Sequence of chain 1.L:
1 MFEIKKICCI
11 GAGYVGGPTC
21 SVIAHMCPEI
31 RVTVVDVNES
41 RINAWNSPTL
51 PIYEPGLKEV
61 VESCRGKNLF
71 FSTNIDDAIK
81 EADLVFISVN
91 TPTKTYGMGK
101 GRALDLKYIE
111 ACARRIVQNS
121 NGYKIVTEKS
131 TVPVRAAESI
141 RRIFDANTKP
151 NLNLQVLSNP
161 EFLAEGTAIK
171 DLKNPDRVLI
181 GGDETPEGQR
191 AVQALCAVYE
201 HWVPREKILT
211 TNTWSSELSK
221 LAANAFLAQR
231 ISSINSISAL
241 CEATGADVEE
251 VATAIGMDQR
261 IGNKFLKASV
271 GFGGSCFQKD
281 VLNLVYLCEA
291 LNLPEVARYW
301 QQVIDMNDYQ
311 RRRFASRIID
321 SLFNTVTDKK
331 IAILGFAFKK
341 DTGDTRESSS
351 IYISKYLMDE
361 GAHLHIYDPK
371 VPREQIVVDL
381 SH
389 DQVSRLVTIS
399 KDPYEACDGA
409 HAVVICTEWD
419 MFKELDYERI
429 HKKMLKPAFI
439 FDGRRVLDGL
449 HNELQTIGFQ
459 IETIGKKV

Binding-site contacts:
Ligand atom C6' contacts residue CYS276 of chain 1.K at 3.5 Å (hydrophobic).
Ligand atom O2C contacts residue LYS339 of chain 1.K at 3.6 Å.
Ligand atom O2' contacts residue ARG260 of chain 1.L at 3.0 Å (salt-bridge).
Ligand atom C5C contacts residue PHE277 of chain 1.K at 3.5 Å (hydrophobic).
Ligand atom N1 contacts residue ILE231 of chain 1.K at 3.5 Å.
Ligand atom C4 contacts residue LYS267 of chain 1.K at 3.7 Å.
Ligand atom O3C contacts residue PHE338 of chain 1.K at 2.6 Å (h-bond).
Ligand atom C5' contacts residue LEU163 of chain 1.K at 3.4 Å (hydrophobic).
Ligand atom O2B contacts residue GLU165 of chain 1.K at 2.8 Å (salt-bridge).
Ligand atom O4C contacts residue PHE272 of chain 1.K at 3.4 Å.
Ligand atom O2 contacts residue ARG442 of chain 1.K at 3.6 Å.
Ligand atom C3C contacts residue PHE338 of chain 1.K at 3.5 Å (hydrophobic).
Ligand atom O4 contacts residue PHE265 of chain 1.K at 3.3 Å.
Ligand atom O1A contacts residue LYS339 of chain 1.K at 2.8 Å (salt-bridge).
Ligand atom C4' contacts residue LEU163 of chain 1.K at 3.5 Å (hydrophobic).
Ligand atom O2A contacts residue PHE277 of chain 1.K at 3.6 Å.
Ligand atom O6' contacts residue ASN224 of chain 1.K at 3.2 Å (h-bond).
Ligand atom N3 contacts residue LYS267 of chain 1.K at 2.9 Å (salt-bridge).
Ligand atom O4C contacts residue ILE231 of chain 1.K at 3.4 Å.
Ligand atom O2C contacts residue ARG442 of chain 1.K at 3.0 Å (salt-bridge).
Ligand atom O3B contacts residue ALA164 of chain 1.K at 3.7 Å.
Ligand atom O4' contacts residue LYS220 of chain 1.K at 3.0 Å (salt-bridge).
Ligand atom O4 contacts residue LYS267 of chain 1.K at 2.9 Å (salt-bridge).
Ligand atom O4' contacts residue PHE162 of chain 1.K at 3.1 Å.
Ligand atom O4' contacts residue LEU163 of chain 1.K at 2.8 Å (h-bond).
Ligand atom O3' contacts residue ARG260 of chain 1.L at 3.0 Å (salt-bridge).
Ligand atom C4' contacts residue LYS220 of chain 1.K at 3.5 Å.
Ligand atom O6' contacts residue LYS220 of chain 1.K at 3.0 Å (salt-bridge).
Ligand atom O3' contacts residue PHE162 of chain 1.K at 3.1 Å (h-bond).
Ligand atom C6' contacts residue NAD1 of chain 1.AB at 3.3 Å.
Ligand atom O3C contacts residue GLY273 of chain 1.K at 2.9 Å (h-bond).
Ligand atom O6' contacts residue CYS276 of chain 1.K at 3.2 Å.
Ligand atom O2C contacts residue PHE338 of chain 1.K at 3.3 Å (h-bond).
Ligand atom C6 contacts residue ILE231 of chain 1.K at 3.6 Å (hydrophobic).
Ligand atom O2A contacts residue PHE265 of chain 1.K at 3.1 Å.
Ligand atom C4' contacts residue ASN224 of chain 1.K at 3.6 Å.
Ligand atom C3' contacts residue LEU163 of chain 1.K at 3.7 Å (hydrophobic).
Ligand atom O2 contacts residue SER269 of chain 1.K at 2.8 Å (h-bond).
Ligand atom C4C contacts residue GLY273 of chain 1.K at 3.6 Å.
Ligand atom O4 contacts residue LEU266 of chain 1.K at 3.4 Å (h-bond).

Sequence of chain 1.K:
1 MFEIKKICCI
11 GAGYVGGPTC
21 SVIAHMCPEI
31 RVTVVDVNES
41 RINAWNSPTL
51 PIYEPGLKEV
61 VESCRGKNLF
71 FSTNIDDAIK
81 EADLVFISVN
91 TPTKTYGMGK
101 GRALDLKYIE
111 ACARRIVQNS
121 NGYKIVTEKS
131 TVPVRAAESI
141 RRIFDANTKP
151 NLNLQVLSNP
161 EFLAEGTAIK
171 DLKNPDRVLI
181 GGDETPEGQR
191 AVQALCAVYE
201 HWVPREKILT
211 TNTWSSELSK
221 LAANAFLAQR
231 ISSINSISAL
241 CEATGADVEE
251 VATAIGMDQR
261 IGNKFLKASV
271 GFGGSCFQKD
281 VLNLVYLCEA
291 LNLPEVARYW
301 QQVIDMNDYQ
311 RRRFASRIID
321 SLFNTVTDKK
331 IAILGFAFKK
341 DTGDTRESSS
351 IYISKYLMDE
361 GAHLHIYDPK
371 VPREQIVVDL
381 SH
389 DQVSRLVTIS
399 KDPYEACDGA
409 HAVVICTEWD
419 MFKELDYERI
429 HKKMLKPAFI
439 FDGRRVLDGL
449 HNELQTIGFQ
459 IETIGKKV

This small molecule binds to this protein.
Small molecule (SMILES): O=c1ccn([C@@H]2O[C@H](CO[P](=O)(O)O[P](=O)(O)O[C@H]3O[C@H](CO)[C@@H](O)[C@H](O)[C@H]3O)[C@@H](O)[C@H]2O)c(=O)[nH]1